Sequence of chain 1.A:
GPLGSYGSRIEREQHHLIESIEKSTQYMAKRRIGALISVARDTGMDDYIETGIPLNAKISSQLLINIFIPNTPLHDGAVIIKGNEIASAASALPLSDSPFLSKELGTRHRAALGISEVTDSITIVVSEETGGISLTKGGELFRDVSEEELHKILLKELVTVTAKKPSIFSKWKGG

The small molecule below binds the protein below.
Small molecule (SMILES): OC[C@H]1O[C@@](CO)(O[C@H]2O[C@H](CO)[C@@H](O)[C@H](O)[C@H]2O)[C@@H](O)[C@@H]1O

Binding-site contacts:
Ligand atom C4 contacts residue ALA40 of chain 1.A at 3.5 Å (hydrophobic).
Ligand atom C5 contacts residue GLY83 of chain 1.A at 4.1 Å.
Ligand atom O5 contacts residue GLN14 of chain 1.A at 3.3 Å (h-bond).
Ligand atom C5 contacts residue GLN14 of chain 1.A at 4.1 Å.
Ligand atom O6 contacts residue LEU158 of chain 1.A at 2.8 Å (h-bond).
Ligand atom C6 contacts residue THR160 of chain 1.A at 3.7 Å.
Ligand atom C3 contacts residue GLY83 of chain 1.A at 4.2 Å.
Ligand atom C5 contacts residue GLN14 of chain 1.A at 4.3 Å.
Ligand atom C1 contacts residue THR160 of chain 1.A at 3.9 Å.
Ligand atom O4 contacts residue ARG41 of chain 1.A at 3.4 Å.
Ligand atom O4 contacts residue ASP42 of chain 1.A at 4.3 Å.
Ligand atom O6 contacts residue THR160 of chain 1.A at 2.7 Å (h-bond).
Ligand atom C6 contacts residue GLU157 of chain 1.A at 3.6 Å.
Ligand atom O6 contacts residue LEU17 of chain 1.A at 3.9 Å.
Ligand atom C1 contacts residue GLN14 of chain 1.A at 4.0 Å.
Ligand atom C5 contacts residue THR160 of chain 1.A at 3.8 Å.
Ligand atom O2 contacts residue GLN14 of chain 1.A at 4.3 Å.
Ligand atom O6 contacts residue VAL159 of chain 1.A at 3.5 Å.
Ligand atom O6 contacts residue GLN14 of chain 1.A at 3.2 Å.
Ligand atom O6 contacts residue GLU157 of chain 1.A at 4.3 Å.
Ligand atom O4 contacts residue ALA40 of chain 1.A at 2.9 Å (h-bond).
Ligand atom C4 contacts residue ASP42 of chain 1.A at 4.3 Å.
Ligand atom O5 contacts residue GLN14 of chain 1.A at 3.2 Å (h-bond).
Ligand atom C3 contacts residue ASP42 of chain 1.A at 3.3 Å.
Ligand atom O4 contacts residue GLY83 of chain 1.A at 3.5 Å (h-bond).
Ligand atom O6 contacts residue GLN14 of chain 1.A at 4.0 Å.
Ligand atom C1 contacts residue GLN14 of chain 1.A at 4.1 Å.
Ligand atom C6 contacts residue GLN14 of chain 1.A at 4.2 Å.
Ligand atom O4 contacts residue VAL39 of chain 1.A at 4.2 Å.
Ligand atom C2 contacts residue ASP42 of chain 1.A at 4.2 Å.
Ligand atom C6 contacts residue LEU158 of chain 1.A at 3.7 Å (hydrophobic).
Ligand atom O5 contacts residue THR160 of chain 1.A at 2.9 Å (h-bond).
Ligand atom O2 contacts residue ASP42 of chain 1.A at 4.0 Å.
Ligand atom C6 contacts residue VAL39 of chain 1.A at 4.3 Å (hydrophobic).
Ligand atom C4 contacts residue GLY83 of chain 1.A at 4.1 Å.
Ligand atom C2 contacts residue GLN14 of chain 1.A at 4.0 Å.
Ligand atom O6 contacts residue LEU158 of chain 1.A at 3.8 Å.
Ligand atom C6 contacts residue LEU17 of chain 1.A at 4.1 Å (hydrophobic).
Ligand atom O3 contacts residue ASP42 of chain 1.A at 2.3 Å (salt-bridge).
Ligand atom C6 contacts residue LEU158 of chain 1.A at 3.8 Å (hydrophobic).